Binding-site contacts:
Ligand atom C8 contacts residue ASP382 of chain 1.B at 4.4 Å.
Ligand atom C8 contacts residue GLU374 of chain 1.B at 3.1 Å.
Ligand atom C5 contacts residue ASN294 of chain 1.B at 3.7 Å.
Ligand atom N2 contacts residue ASN294 of chain 1.B at 2.9 Å (h-bond).
Ligand atom C5 contacts residue GLU374 of chain 1.B at 4.2 Å.
Ligand atom O6 contacts residue ASP382 of chain 1.B at 3.2 Å.
Ligand atom C6 contacts residue SER380 of chain 1.B at 4.3 Å.
Ligand atom C8 contacts residue ASN294 of chain 1.B at 3.8 Å.
Ligand atom O5 contacts residue SER380 of chain 1.B at 3.1 Å (h-bond).
Ligand atom C6 contacts residue ASP382 of chain 1.B at 3.6 Å.
Ligand atom C7 contacts residue ASN294 of chain 1.B at 3.5 Å.
Ligand atom C4 contacts residue ASN294 of chain 1.B at 4.2 Å.
Ligand atom C5 contacts residue SER380 of chain 1.B at 4.2 Å.
Ligand atom C7 contacts residue HIS376 of chain 1.B at 4.5 Å.
Ligand atom C2 contacts residue SER380 of chain 1.B at 4.2 Å.
Ligand atom C3 contacts residue ASN294 of chain 1.B at 3.8 Å.
Ligand atom C1 contacts residue ASN294 of chain 1.B at 1.4 Å.
Ligand atom O5 contacts residue ASN294 of chain 1.B at 2.4 Å (h-bond).
Ligand atom O7 contacts residue HIS376 of chain 1.B at 3.5 Å.
Ligand atom C1 contacts residue SER380 of chain 1.B at 3.6 Å.
Ligand atom O7 contacts residue ASN294 of chain 1.B at 4.4 Å.
Ligand atom C2 contacts residue ASN294 of chain 1.B at 2.4 Å.
Ligand atom N2 contacts residue ASP382 of chain 1.B at 4.1 Å.
Ligand atom C1 contacts residue GLU374 of chain 1.B at 3.9 Å.
Ligand atom O5 contacts residue GLU374 of chain 1.B at 4.2 Å.

Sequence of chain 1.B:
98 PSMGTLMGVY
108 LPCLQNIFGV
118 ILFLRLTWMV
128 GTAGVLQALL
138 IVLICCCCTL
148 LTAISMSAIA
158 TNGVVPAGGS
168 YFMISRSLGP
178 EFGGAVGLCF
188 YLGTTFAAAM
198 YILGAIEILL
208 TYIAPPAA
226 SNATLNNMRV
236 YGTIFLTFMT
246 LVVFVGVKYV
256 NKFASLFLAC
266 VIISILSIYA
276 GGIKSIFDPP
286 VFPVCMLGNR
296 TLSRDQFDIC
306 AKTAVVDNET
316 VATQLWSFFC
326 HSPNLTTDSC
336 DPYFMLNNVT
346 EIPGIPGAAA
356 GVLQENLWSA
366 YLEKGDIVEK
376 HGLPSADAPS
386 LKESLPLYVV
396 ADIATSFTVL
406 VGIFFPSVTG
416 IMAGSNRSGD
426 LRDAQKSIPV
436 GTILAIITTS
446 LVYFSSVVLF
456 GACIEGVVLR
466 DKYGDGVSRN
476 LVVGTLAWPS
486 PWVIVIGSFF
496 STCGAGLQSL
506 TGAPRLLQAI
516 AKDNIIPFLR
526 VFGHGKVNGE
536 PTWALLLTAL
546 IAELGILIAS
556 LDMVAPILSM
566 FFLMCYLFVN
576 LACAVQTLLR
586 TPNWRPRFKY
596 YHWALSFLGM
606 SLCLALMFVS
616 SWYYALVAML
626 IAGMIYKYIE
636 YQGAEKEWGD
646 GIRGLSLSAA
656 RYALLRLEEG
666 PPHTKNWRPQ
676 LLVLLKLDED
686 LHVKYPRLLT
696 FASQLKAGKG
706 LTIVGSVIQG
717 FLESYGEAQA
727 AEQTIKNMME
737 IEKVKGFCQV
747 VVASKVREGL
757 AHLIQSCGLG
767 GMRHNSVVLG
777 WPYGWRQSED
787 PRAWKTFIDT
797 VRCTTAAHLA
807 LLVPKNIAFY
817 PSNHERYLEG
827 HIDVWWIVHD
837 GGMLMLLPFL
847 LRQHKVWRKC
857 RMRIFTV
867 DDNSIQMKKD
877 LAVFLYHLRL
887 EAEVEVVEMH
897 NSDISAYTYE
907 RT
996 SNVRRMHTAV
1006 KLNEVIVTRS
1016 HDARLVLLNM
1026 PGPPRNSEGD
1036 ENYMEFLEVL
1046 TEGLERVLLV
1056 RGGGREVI

The protein below binds the small molecule below.
Small molecule (SMILES): CC(=O)N[C@H]1[C@H](O[C@H]2[C@H](O)[C@@H](NC(C)=O)CO[C@@H]2CO)O[C@H](CO)[C@@H](O)[C@@H]1O